Sequence of chain 8.NA:
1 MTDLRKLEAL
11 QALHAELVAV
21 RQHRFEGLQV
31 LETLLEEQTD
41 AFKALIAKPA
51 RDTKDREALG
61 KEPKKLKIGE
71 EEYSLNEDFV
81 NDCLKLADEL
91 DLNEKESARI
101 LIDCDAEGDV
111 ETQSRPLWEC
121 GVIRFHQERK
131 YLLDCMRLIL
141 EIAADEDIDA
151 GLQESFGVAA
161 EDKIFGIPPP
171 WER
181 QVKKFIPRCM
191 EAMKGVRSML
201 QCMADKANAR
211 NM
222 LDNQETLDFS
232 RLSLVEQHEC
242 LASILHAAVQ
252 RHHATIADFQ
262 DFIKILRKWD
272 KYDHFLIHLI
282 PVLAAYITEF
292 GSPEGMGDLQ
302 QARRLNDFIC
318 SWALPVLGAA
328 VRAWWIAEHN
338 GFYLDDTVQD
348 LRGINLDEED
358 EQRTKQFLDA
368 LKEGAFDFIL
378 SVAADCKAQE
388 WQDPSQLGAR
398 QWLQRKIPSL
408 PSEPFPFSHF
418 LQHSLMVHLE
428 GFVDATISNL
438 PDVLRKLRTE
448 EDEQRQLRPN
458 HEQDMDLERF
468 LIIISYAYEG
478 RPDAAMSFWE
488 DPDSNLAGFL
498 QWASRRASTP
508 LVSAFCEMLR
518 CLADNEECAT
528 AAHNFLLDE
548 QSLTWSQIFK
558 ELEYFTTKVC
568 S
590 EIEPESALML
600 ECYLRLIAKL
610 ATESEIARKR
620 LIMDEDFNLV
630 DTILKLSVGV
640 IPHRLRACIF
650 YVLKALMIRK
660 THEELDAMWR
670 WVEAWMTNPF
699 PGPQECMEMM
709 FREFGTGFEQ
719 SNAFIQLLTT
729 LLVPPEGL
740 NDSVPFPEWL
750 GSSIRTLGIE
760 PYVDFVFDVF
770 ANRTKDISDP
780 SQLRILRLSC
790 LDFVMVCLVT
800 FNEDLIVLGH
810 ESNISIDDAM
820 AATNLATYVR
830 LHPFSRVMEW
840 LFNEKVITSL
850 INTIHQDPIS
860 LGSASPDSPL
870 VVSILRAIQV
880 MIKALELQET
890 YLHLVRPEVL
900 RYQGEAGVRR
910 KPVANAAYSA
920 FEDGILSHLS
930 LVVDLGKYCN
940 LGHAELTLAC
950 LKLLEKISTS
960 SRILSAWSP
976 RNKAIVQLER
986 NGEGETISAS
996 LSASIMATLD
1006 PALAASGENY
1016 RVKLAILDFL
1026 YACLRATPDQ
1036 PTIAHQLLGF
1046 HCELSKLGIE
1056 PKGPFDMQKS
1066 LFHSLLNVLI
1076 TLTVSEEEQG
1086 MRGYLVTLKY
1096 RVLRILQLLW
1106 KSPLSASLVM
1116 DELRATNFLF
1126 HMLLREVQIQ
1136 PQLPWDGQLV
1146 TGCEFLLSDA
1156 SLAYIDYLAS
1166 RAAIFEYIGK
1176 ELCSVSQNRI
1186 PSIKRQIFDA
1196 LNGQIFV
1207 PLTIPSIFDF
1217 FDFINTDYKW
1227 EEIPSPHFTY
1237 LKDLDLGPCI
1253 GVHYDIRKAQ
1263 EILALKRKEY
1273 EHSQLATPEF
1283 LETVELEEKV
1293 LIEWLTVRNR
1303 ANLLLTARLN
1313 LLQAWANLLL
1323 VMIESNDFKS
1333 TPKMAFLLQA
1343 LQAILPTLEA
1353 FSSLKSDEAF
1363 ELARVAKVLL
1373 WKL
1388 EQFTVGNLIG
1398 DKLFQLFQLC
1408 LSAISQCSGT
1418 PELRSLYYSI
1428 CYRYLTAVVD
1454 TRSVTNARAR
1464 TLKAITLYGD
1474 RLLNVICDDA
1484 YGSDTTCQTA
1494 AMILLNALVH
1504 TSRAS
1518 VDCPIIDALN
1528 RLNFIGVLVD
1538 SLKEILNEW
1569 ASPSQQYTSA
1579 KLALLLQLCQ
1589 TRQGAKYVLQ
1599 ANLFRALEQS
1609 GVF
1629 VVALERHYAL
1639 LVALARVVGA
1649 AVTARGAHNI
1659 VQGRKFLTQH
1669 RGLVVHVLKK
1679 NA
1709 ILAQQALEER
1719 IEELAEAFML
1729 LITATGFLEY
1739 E

Binding-site contacts:
Ligand atom CD2 contacts residue ARG442 of chain 8.NA at 3.5 Å.
Ligand atom C contacts residue ARG442 of chain 8.NA at 4.4 Å.
Ligand atom CD1 contacts residue PRO438 of chain 8.NA at 4.4 Å (hydrophobic).
Ligand atom CA contacts residue ASN492 of chain 8.NA at 3.3 Å.
Ligand atom CA contacts residue ARG442 of chain 8.NA at 3.6 Å.
Ligand atom CE1 contacts residue PHE496 of chain 8.NA at 3.6 Å (hydrophobic).
Ligand atom CZ contacts residue PRO438 of chain 8.NA at 3.4 Å (hydrophobic).
Ligand atom N contacts residue ASN492 of chain 8.NA at 3.3 Å (h-bond).
Ligand atom CG contacts residue ASN492 of chain 8.NA at 4.3 Å.
Ligand atom CD1 contacts residue ILE434 of chain 8.NA at 4.1 Å (hydrophobic).
Ligand atom CB contacts residue GLY495 of chain 8.NA at 3.9 Å.
Ligand atom C contacts residue ASN492 of chain 8.NA at 4.0 Å.
Ligand atom CG contacts residue PHE496 of chain 8.NA at 4.0 Å (hydrophobic).
Ligand atom CB contacts residue PHE496 of chain 8.NA at 3.9 Å (hydrophobic).
Ligand atom CE1 contacts residue ILE434 of chain 8.NA at 3.9 Å (hydrophobic).
Ligand atom CZ contacts residue PHE496 of chain 8.NA at 3.9 Å (hydrophobic).
Ligand atom CG contacts residue GLY495 of chain 8.NA at 4.4 Å.
Ligand atom O contacts residue ASN492 of chain 8.NA at 4.2 Å.
Ligand atom O contacts residue ARG442 of chain 8.NA at 4.3 Å.
Ligand atom CD2 contacts residue PRO438 of chain 8.NA at 4.4 Å (hydrophobic).
Ligand atom CE2 contacts residue ARG442 of chain 8.NA at 3.6 Å.
Ligand atom CE2 contacts residue PRO438 of chain 8.NA at 3.7 Å (hydrophobic).
Ligand atom CB contacts residue ASN492 of chain 8.NA at 3.8 Å.
Ligand atom CD1 contacts residue PHE496 of chain 8.NA at 3.7 Å (hydrophobic).
Ligand atom N contacts residue SER491 of chain 8.NA at 4.1 Å.
Ligand atom O contacts residue PRO438 of chain 8.NA at 4.0 Å.
Ligand atom CD1 contacts residue ASN492 of chain 8.NA at 3.9 Å.
Ligand atom N contacts residue ARG442 of chain 8.NA at 4.2 Å.
Ligand atom CE1 contacts residue PRO438 of chain 8.NA at 3.8 Å (hydrophobic).

The protein below binds the small molecule below.
Small molecule (SMILES): N[C@@H](Cc1ccccc1)C(=O)NCC=O